Binding-site contacts:
Ligand atom N5' contacts residue LEU72 of chain 2.A at 3.9 Å.
Ligand atom C8 contacts residue ASN122 of chain 2.A at 3.7 Å.
Ligand atom N6 contacts residue ALA162 of chain 2.A at 3.8 Å.
Ligand atom C1' contacts residue ASP45 of chain 2.A at 4.0 Å.
Ligand atom C2 contacts residue PHE74 of chain 2.A at 3.3 Å (hydrophobic).
Ligand atom N1 contacts residue PHE74 of chain 2.A at 3.5 Å.
Ligand atom C6 contacts residue SER158 of chain 2.A at 4.2 Å.
Ligand atom BR8 contacts residue GLY46 of chain 2.A at 3.7 Å.
Ligand atom N5' contacts residue GLY73 of chain 2.A at 4.0 Å.
Ligand atom N3 contacts residue PHE74 of chain 2.A at 4.1 Å.
Ligand atom N6 contacts residue SER158 of chain 2.A at 3.2 Å (h-bond).
Ligand atom N6 contacts residue TYR75 of chain 2.A at 3.7 Å.
Ligand atom C5 contacts residue ASN122 of chain 2.A at 3.9 Å.
Ligand atom O3' contacts residue ARG148 of chain 3.A at 3.8 Å.
Ligand atom N1 contacts residue THR161 of chain 2.A at 2.7 Å (h-bond).
Ligand atom N6 contacts residue THR161 of chain 2.A at 3.6 Å (h-bond).
Ligand atom C8 contacts residue ASP45 of chain 2.A at 3.5 Å.
Ligand atom N1 contacts residue ALA162 of chain 2.A at 3.6 Å.
Ligand atom C6 contacts residue ASN122 of chain 2.A at 4.0 Å.
Ligand atom C2 contacts residue THR161 of chain 2.A at 3.4 Å.
Ligand atom N5' contacts residue ASP45 of chain 2.A at 2.9 Å (salt-bridge).
Ligand atom C5' contacts residue ASP45 of chain 2.A at 4.1 Å.
Ligand atom C6 contacts residue THR161 of chain 2.A at 3.5 Å.
Ligand atom C5 contacts residue ASP45 of chain 2.A at 4.0 Å.
Ligand atom N6 contacts residue ASN122 of chain 2.A at 3.0 Å (h-bond).
Ligand atom N7 contacts residue ASN122 of chain 2.A at 3.0 Å (h-bond).
Ligand atom BR8 contacts residue ASN122 of chain 2.A at 4.0 Å.
Ligand atom N6 contacts residue GLY159 of chain 2.A at 4.0 Å.
Ligand atom N3 contacts residue ASP45 of chain 2.A at 3.9 Å.
Ligand atom C2 contacts residue ALA162 of chain 2.A at 4.1 Å (hydrophobic).
Ligand atom N9 contacts residue ASP45 of chain 2.A at 3.7 Å.
Ligand atom N7 contacts residue TYR75 of chain 2.A at 4.2 Å.
Ligand atom C5 contacts residue ALA162 of chain 2.A at 3.8 Å (hydrophobic).
Ligand atom N7 contacts residue ASP45 of chain 2.A at 4.0 Å.
Ligand atom BR8 contacts residue ASP45 of chain 2.A at 3.8 Å.
Ligand atom C4 contacts residue ASP45 of chain 2.A at 3.7 Å.
Ligand atom BR8 contacts residue LEU49 of chain 2.A at 3.5 Å.
Ligand atom C6 contacts residue ALA162 of chain 2.A at 3.6 Å (hydrophobic).
Ligand atom O4' contacts residue ASP45 of chain 2.A at 3.4 Å (salt-bridge).
Ligand atom N7 contacts residue ALA162 of chain 2.A at 4.2 Å.

Sequence of chain 2.A:
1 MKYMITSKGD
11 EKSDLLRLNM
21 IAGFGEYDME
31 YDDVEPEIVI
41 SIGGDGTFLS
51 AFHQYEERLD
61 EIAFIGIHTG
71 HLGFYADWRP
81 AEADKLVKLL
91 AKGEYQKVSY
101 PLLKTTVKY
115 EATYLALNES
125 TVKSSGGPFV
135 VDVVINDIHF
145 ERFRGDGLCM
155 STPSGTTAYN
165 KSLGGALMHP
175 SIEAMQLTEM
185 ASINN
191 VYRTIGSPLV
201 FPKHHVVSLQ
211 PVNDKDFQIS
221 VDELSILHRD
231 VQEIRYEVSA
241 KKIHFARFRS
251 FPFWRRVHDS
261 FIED

Sequence of chain 3.A:
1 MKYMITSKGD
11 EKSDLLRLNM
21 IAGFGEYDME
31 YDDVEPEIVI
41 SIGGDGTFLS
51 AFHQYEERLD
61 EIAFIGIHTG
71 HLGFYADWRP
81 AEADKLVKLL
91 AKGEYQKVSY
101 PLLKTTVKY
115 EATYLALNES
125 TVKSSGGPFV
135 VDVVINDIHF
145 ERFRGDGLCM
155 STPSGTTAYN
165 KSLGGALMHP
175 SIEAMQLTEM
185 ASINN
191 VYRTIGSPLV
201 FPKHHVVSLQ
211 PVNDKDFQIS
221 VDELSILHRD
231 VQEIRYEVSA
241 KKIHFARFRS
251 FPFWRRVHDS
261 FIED

A small-molecule ligand and the protein it binds are described below.
Small molecule (SMILES): NC[C@H]1O[C@@H](n2c(Br)nc3c(N)ncnc32)[C@H](O)[C@@H]1O